Sequence of chain 1.A:
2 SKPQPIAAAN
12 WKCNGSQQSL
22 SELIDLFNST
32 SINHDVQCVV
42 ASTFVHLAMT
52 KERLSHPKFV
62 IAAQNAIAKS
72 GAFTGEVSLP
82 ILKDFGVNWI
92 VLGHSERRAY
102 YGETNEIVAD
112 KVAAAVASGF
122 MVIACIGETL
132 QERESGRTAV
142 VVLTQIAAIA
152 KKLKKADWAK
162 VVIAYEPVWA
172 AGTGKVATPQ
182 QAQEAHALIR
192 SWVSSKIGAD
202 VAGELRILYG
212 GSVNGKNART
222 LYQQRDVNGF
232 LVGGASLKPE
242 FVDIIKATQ

Binding-site contacts:
Ligand atom O2 contacts residue HIS95 of chain 1.A at 2.8 Å (h-bond).
Ligand atom O4P contacts residue LYS13 of chain 1.A at 4.3 Å.
Ligand atom C1 contacts residue LYS13 of chain 1.A at 3.5 Å.
Ligand atom C2 contacts residue GLY234 of chain 1.A at 3.4 Å.
Ligand atom O3P contacts residue SER213 of chain 1.A at 2.5 Å (h-bond).
Ligand atom P contacts residue GLY235 of chain 1.A at 4.0 Å.
Ligand atom P contacts residue GLY173 of chain 1.A at 3.6 Å.
Ligand atom O4P contacts residue GLY234 of chain 1.A at 3.5 Å.
Ligand atom O2P contacts residue GLY235 of chain 1.A at 3.8 Å.
Ligand atom O2P contacts residue VAL214 of chain 1.A at 4.0 Å.
Ligand atom C2 contacts residue LEU232 of chain 1.A at 3.9 Å (hydrophobic).
Ligand atom O4P contacts residue GLY235 of chain 1.A at 3.0 Å (h-bond).
Ligand atom O1P contacts residue LYS13 of chain 1.A at 3.6 Å.
Ligand atom C2 contacts residue VAL233 of chain 1.A at 4.1 Å (hydrophobic).
Ligand atom O2P contacts residue SER213 of chain 1.A at 3.5 Å (h-bond).
Ligand atom O2 contacts residue ALA172 of chain 1.A at 4.1 Å.
Ligand atom P contacts residue GLY234 of chain 1.A at 3.8 Å.
Ligand atom O1 contacts residue LEU232 of chain 1.A at 4.0 Å.
Ligand atom O3P contacts residue ALA172 of chain 1.A at 3.7 Å.
Ligand atom O1 contacts residue ASN11 of chain 1.A at 3.3 Å (h-bond).
Ligand atom O3P contacts residue GLY212 of chain 1.A at 3.5 Å.
Ligand atom O4P contacts residue GLY173 of chain 1.A at 3.6 Å.
Ligand atom O2 contacts residue GLU167 of chain 1.A at 3.9 Å.
Ligand atom O2P contacts residue VAL233 of chain 1.A at 3.9 Å.
Ligand atom C2 contacts residue GLU167 of chain 1.A at 4.0 Å.
Ligand atom O1P contacts residue GLY173 of chain 1.A at 3.8 Å.
Ligand atom C2 contacts residue LYS13 of chain 1.A at 3.9 Å.
Ligand atom O1 contacts residue LYS13 of chain 1.A at 4.0 Å.
Ligand atom O1P contacts residue ALA172 of chain 1.A at 4.3 Å.
Ligand atom O1 contacts residue HIS95 of chain 1.A at 2.8 Å (h-bond).
Ligand atom C1 contacts residue HIS95 of chain 1.A at 3.2 Å.
Ligand atom O1 contacts residue GLU167 of chain 1.A at 2.8 Å (salt-bridge).
Ligand atom P contacts residue SER213 of chain 1.A at 3.6 Å.
Ligand atom O2 contacts residue LYS13 of chain 1.A at 3.0 Å (salt-bridge).
Ligand atom O3P contacts residue ALA171 of chain 1.A at 3.5 Å (h-bond).
Ligand atom O1P contacts residue GLY234 of chain 1.A at 4.0 Å.
Ligand atom C1 contacts residue ASN11 of chain 1.A at 4.0 Å.
Ligand atom C1 contacts residue GLU167 of chain 1.A at 3.3 Å.
Ligand atom O3P contacts residue GLY173 of chain 1.A at 2.6 Å (h-bond).
Ligand atom O2P contacts residue GLY234 of chain 1.A at 2.9 Å (h-bond).

This protein binds this small molecule.
Small molecule (SMILES): O=C(O)COP(=O)(O)O